Sequence of chain 12.C:
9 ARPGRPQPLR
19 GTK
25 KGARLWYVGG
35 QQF

A small-molecule ligand and the protein it binds are described below.
Small molecule (SMILES): Nc1ccn([C@H]2C[C@H](O)[C@@H](COP(=O)(O)O)O2)c(=O)n1

Binding-site contacts:
Ligand atom OP2 contacts residue ARG412 of chain 13.A at 1.4 Å (salt-bridge).
Ligand atom OP1 contacts residue LYS21 of chain 12.C at 3.9 Å.
Ligand atom O5' contacts residue ARG412 of chain 13.A at 3.1 Å (salt-bridge).
Ligand atom C3' contacts residue ASN414 of chain 13.A at 4.5 Å.
Ligand atom C3' contacts residue VAL47 of chain 13.A at 4.0 Å (hydrophobic).
Ligand atom OP2 contacts residue ARG18 of chain 12.C at 3.7 Å.
Ligand atom C1' contacts residue ASN414 of chain 13.A at 4.1 Å.
Ligand atom O4' contacts residue ASN414 of chain 13.A at 2.9 Å (h-bond).
Ligand atom OP1 contacts residue ARG18 of chain 12.C at 4.0 Å.
Ligand atom C4' contacts residue ASN414 of chain 13.A at 3.0 Å.
Ligand atom C5' contacts residue ASN414 of chain 13.A at 3.3 Å.
Ligand atom C4' contacts residue VAL47 of chain 13.A at 4.1 Å (hydrophobic).
Ligand atom P contacts residue ARG412 of chain 13.A at 2.6 Å.
Ligand atom OP1 contacts residue ARG412 of chain 13.A at 3.8 Å.
Ligand atom O3' contacts residue VAL47 of chain 13.A at 3.1 Å.
Ligand atom C4' contacts residue ARG412 of chain 13.A at 4.4 Å.
Ligand atom P contacts residue LYS21 of chain 12.C at 3.4 Å.
Ligand atom OP2 contacts residue LYS21 of chain 12.C at 2.7 Å (salt-bridge).
Ligand atom O3' contacts residue ARG412 of chain 13.A at 4.3 Å.
Ligand atom C2' contacts residue VAL47 of chain 13.A at 4.3 Å (hydrophobic).
Ligand atom C5' contacts residue ARG412 of chain 13.A at 3.0 Å.

Sequence of chain 13.A:
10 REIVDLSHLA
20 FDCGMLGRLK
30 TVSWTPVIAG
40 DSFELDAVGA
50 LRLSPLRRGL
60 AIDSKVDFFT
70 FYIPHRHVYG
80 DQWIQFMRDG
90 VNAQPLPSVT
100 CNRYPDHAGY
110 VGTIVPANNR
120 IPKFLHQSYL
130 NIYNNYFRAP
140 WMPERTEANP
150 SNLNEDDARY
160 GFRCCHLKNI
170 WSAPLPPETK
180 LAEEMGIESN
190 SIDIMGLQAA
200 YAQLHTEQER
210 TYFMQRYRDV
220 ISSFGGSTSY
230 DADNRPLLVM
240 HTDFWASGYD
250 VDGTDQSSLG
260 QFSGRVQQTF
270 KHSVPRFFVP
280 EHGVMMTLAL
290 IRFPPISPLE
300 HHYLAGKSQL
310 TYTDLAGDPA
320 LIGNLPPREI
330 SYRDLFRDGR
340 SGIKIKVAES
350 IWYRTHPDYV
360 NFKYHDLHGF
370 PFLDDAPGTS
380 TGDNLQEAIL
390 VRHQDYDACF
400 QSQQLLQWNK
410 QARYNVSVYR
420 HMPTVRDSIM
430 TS